This protein binds this small molecule.
Small molecule (SMILES): CC(=O)N[C@@H]1[C@@H](O)[C@H](O)[C@@H](CO)O[C@H]1O

Sequence of chain 1.B:
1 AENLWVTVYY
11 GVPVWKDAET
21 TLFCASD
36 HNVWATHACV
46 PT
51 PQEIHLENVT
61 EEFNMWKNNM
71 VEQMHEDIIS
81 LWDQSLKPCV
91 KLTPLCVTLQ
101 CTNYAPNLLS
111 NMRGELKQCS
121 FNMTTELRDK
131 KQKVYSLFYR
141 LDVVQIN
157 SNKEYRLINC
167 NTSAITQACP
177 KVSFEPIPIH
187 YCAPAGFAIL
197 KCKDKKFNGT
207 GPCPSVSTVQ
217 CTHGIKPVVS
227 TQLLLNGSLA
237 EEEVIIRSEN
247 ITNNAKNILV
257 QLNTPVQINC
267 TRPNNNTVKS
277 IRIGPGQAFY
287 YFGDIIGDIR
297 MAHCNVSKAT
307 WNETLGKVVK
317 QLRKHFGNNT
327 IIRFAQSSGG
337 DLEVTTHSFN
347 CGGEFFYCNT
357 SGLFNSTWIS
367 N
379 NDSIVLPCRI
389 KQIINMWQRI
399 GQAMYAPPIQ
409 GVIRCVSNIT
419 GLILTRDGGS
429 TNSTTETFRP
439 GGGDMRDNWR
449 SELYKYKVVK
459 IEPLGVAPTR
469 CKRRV

Binding-site contacts:
Ligand atom C7 contacts residue TRP364 of chain 1.B at 3.9 Å (hydrophobic).
Ligand atom C4 contacts residue ASN308 of chain 1.B at 4.2 Å.
Ligand atom C8 contacts residue SER362 of chain 1.B at 3.8 Å.
Ligand atom N2 contacts residue ASN308 of chain 1.B at 2.9 Å (h-bond).
Ligand atom O7 contacts residue TRP364 of chain 1.B at 3.2 Å.
Ligand atom C7 contacts residue ASN308 of chain 1.B at 3.0 Å.
Ligand atom C3 contacts residue ASN308 of chain 1.B at 3.8 Å.
Ligand atom C5 contacts residue ASN308 of chain 1.B at 3.7 Å.
Ligand atom O7 contacts residue ASN308 of chain 1.B at 3.0 Å (h-bond).
Ligand atom C2 contacts residue ASN308 of chain 1.B at 2.4 Å.
Ligand atom O5 contacts residue ASN308 of chain 1.B at 2.4 Å (h-bond).
Ligand atom C1 contacts residue ASN308 of chain 1.B at 1.4 Å.
Ligand atom C8 contacts residue TRP364 of chain 1.B at 3.6 Å (hydrophobic).
Ligand atom C8 contacts residue ASN308 of chain 1.B at 3.7 Å.